Binding-site contacts:
Ligand atom O7 contacts residue ASN343 of chain 1.A at 4.2 Å.
Ligand atom C4 contacts residue ASN343 of chain 1.A at 4.2 Å.
Ligand atom N2 contacts residue ASN343 of chain 1.A at 2.8 Å (h-bond).
Ligand atom C2 contacts residue ASN343 of chain 1.A at 2.4 Å.
Ligand atom O5 contacts residue ASN343 of chain 1.A at 2.4 Å (h-bond).
Ligand atom C7 contacts residue SER371 of chain 1.A at 3.9 Å.
Ligand atom O7 contacts residue SER371 of chain 1.A at 2.7 Å (h-bond).
Ligand atom C7 contacts residue ASN343 of chain 1.A at 3.3 Å.
Ligand atom C8 contacts residue ASN343 of chain 1.A at 3.4 Å.
Ligand atom C1 contacts residue ASN343 of chain 1.A at 1.4 Å.
Ligand atom C5 contacts residue ASN343 of chain 1.A at 3.7 Å.
Ligand atom C3 contacts residue ASN343 of chain 1.A at 3.8 Å.

Sequence of chain 1.A:
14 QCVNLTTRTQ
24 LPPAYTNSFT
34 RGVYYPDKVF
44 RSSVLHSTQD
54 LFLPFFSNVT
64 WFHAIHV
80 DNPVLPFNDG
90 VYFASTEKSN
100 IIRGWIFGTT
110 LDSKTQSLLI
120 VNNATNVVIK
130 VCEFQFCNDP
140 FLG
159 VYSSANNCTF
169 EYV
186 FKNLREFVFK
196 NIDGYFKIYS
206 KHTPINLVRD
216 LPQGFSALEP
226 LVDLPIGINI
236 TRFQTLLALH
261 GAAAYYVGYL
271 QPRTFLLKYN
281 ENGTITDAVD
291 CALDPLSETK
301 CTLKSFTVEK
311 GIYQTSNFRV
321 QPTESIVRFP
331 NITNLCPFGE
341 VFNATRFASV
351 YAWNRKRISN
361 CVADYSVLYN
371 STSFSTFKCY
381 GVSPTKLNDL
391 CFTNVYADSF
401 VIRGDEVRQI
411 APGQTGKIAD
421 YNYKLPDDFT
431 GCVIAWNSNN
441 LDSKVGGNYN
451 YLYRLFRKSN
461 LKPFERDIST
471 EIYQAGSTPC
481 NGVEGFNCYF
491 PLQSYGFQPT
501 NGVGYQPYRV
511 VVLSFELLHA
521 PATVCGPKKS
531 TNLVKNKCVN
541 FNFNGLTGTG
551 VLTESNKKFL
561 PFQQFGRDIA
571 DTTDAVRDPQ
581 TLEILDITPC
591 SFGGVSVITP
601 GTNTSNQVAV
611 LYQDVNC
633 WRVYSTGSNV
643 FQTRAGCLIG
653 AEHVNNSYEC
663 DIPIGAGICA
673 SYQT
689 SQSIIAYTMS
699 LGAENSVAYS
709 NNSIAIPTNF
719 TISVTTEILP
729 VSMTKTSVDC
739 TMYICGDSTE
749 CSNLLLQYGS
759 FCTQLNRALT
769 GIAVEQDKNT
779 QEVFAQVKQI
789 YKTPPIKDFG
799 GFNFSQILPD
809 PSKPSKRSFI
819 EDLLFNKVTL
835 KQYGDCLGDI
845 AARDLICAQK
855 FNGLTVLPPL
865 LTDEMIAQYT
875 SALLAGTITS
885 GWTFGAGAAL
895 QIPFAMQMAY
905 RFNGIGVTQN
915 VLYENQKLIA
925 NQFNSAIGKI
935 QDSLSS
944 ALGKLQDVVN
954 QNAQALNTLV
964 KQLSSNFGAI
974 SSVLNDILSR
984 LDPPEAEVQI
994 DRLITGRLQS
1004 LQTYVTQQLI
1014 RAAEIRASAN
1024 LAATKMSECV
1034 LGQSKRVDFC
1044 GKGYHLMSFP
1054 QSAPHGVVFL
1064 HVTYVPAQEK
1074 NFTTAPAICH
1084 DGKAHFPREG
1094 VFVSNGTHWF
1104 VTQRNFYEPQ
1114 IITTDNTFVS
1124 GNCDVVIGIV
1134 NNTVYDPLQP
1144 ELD

This protein binds this small molecule.
Small molecule (SMILES): CC(=O)N[C@@H]1[C@@H](O)[C@H](O)[C@@H](CO)O[C@H]1O